Binding-site contacts:
Ligand atom C8 contacts residue CYS15 of chain 1.B at 4.1 Å (hydrophobic).
Ligand atom C7 contacts residue ASN17 of chain 1.B at 3.5 Å.
Ligand atom C8 contacts residue ASN17 of chain 1.B at 4.4 Å.
Ligand atom C8 contacts residue ASN137 of chain 1.B at 4.2 Å.
Ligand atom N2 contacts residue ASN17 of chain 1.B at 2.6 Å (h-bond).
Ligand atom C3 contacts residue ASN17 of chain 1.B at 3.7 Å.
Ligand atom O5 contacts residue ASN17 of chain 1.B at 2.5 Å (h-bond).
Ligand atom C2 contacts residue ASN17 of chain 1.B at 2.4 Å.
Ligand atom O7 contacts residue ASN137 of chain 1.B at 3.2 Å.
Ligand atom C1 contacts residue ASN17 of chain 1.B at 1.4 Å.
Ligand atom O7 contacts residue ASN17 of chain 1.B at 3.9 Å.
Ligand atom N2 contacts residue ASN137 of chain 1.B at 4.4 Å.
Ligand atom C5 contacts residue ASN17 of chain 1.B at 3.7 Å.
Ligand atom C7 contacts residue ASN137 of chain 1.B at 3.7 Å.
Ligand atom C4 contacts residue ASN17 of chain 1.B at 4.3 Å.
Ligand atom O7 contacts residue ASP138 of chain 1.B at 3.8 Å.
Ligand atom O7 contacts residue VAL16 of chain 1.B at 4.0 Å.

The protein below binds the small molecule below.
Small molecule (SMILES): CC(=O)N[C@@H]1[C@@H](O)[C@H](O)[C@@H](CO)O[C@H]1O

Sequence of chain 1.B:
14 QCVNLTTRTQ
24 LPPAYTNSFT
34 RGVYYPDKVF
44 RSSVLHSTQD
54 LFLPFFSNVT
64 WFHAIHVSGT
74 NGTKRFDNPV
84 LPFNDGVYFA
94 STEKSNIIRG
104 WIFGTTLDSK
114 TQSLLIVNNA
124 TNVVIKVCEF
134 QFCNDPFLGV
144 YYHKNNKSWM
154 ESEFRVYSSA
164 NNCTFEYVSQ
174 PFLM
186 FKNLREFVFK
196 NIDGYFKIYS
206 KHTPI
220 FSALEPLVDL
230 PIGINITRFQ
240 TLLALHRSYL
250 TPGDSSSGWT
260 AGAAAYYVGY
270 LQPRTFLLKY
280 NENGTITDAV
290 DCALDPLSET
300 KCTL